The protein below binds the small molecule below.
Small molecule (SMILES): CC(=O)N[C@@H]1[C@@H](O)[C@H](O)[C@@H](CO)O[C@H]1O

Sequence of chain 1.A:
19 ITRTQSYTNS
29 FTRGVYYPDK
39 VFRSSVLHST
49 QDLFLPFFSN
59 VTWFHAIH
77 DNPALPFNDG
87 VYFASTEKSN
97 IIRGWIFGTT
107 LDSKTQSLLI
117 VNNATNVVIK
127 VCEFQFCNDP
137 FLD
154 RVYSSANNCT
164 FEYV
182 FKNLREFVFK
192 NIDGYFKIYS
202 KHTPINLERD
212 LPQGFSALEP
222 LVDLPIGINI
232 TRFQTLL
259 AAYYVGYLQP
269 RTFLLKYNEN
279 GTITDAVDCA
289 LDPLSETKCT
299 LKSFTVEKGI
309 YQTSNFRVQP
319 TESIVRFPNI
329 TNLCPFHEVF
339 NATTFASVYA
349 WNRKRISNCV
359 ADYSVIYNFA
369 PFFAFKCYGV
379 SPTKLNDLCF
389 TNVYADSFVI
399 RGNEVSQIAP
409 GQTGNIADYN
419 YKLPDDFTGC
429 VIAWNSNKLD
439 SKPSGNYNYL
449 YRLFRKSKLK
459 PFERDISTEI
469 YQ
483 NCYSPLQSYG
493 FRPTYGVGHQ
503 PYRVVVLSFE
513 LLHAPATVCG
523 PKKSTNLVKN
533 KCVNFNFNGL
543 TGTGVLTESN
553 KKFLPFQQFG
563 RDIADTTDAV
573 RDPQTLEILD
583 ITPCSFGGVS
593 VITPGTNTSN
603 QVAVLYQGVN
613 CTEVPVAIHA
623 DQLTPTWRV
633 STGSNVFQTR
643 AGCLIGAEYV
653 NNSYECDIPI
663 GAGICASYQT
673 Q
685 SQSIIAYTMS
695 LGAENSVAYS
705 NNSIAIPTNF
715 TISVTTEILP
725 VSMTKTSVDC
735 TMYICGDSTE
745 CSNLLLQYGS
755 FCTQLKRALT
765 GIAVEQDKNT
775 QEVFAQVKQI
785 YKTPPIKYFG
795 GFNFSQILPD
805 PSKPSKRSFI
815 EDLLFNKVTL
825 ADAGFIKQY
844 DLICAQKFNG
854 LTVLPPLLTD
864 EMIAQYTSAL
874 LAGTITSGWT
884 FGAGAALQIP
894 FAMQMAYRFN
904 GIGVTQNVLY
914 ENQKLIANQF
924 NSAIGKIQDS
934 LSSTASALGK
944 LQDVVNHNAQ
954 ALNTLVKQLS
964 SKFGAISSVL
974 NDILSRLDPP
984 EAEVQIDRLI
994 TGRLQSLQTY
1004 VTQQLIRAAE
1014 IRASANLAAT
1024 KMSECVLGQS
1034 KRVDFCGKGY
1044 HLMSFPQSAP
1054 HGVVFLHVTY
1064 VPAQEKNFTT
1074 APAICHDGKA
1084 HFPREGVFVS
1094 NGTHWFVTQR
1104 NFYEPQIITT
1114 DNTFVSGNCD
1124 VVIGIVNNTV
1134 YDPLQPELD

Binding-site contacts:
Ligand atom O6 contacts residue TYR25 of chain 1.A at 4.2 Å.
Ligand atom O5 contacts residue TYR25 of chain 1.A at 3.7 Å.
Ligand atom O5 contacts residue ASN58 of chain 1.A at 2.4 Å (h-bond).
Ligand atom C5 contacts residue ASN58 of chain 1.A at 3.7 Å.
Ligand atom C3 contacts residue ASN58 of chain 1.A at 3.8 Å.
Ligand atom N2 contacts residue ASN58 of chain 1.A at 2.9 Å (h-bond).
Ligand atom O7 contacts residue ASN58 of chain 1.A at 3.6 Å (h-bond).
Ligand atom C4 contacts residue ASN58 of chain 1.A at 4.2 Å.
Ligand atom C7 contacts residue ASN58 of chain 1.A at 3.5 Å.
Ligand atom C2 contacts residue ASN58 of chain 1.A at 2.4 Å.
Ligand atom C1 contacts residue TYR25 of chain 1.A at 4.2 Å (hydrophobic).
Ligand atom C6 contacts residue TYR25 of chain 1.A at 3.7 Å (hydrophobic).
Ligand atom C5 contacts residue TYR25 of chain 1.A at 3.8 Å (hydrophobic).
Ligand atom C1 contacts residue ASN58 of chain 1.A at 1.4 Å.